Binding-site contacts:
Ligand atom O3 contacts residue GLY143 of chain 1.A at 2.8 Å (h-bond).
Ligand atom CL23 contacts residue ASP187 of chain 1.A at 3.8 Å.
Ligand atom C13 contacts residue GLN189 of chain 1.A at 3.9 Å.
Ligand atom C11 contacts residue GLN189 of chain 1.A at 3.6 Å.
Ligand atom BR24 contacts residue HIS41 of chain 1.A at 3.7 Å.
Ligand atom N19 contacts residue PHE140 of chain 1.A at 3.6 Å (h-bond).
Ligand atom C17 contacts residue LEU141 of chain 1.A at 3.8 Å (hydrophobic).
Ligand atom N16 contacts residue LEU141 of chain 1.A at 3.8 Å.
Ligand atom C17 contacts residue ASN142 of chain 1.A at 3.8 Å.
Ligand atom BR24 contacts residue TYR54 of chain 1.A at 3.5 Å.
Ligand atom CL23 contacts residue ARG188 of chain 1.A at 3.6 Å.
Ligand atom BR24 contacts residue ARG188 of chain 1.A at 3.9 Å.
Ligand atom CL23 contacts residue MET165 of chain 1.A at 3.9 Å.
Ligand atom C14 contacts residue MET49 of chain 1.A at 3.5 Å (hydrophobic).
Ligand atom O3 contacts residue SER144 of chain 1.A at 3.8 Å.
Ligand atom C12 contacts residue HIS41 of chain 1.A at 3.8 Å.
Ligand atom C12 contacts residue GLN189 of chain 1.A at 3.8 Å.
Ligand atom N16 contacts residue ASN142 of chain 1.A at 3.5 Å.
Ligand atom O3 contacts residue LEU141 of chain 1.A at 3.9 Å.
Ligand atom C13 contacts residue HIS41 of chain 1.A at 3.7 Å.
Ligand atom O3 contacts residue ASN142 of chain 1.A at 3.5 Å.
Ligand atom O21 contacts residue HIS172 of chain 1.A at 3.2 Å.
Ligand atom O18 contacts residue ASN142 of chain 1.A at 3.8 Å.
Ligand atom C22 contacts residue HIS163 of chain 1.A at 3.8 Å.
Ligand atom C20 contacts residue HIS163 of chain 1.A at 3.6 Å.
Ligand atom BR24 contacts residue ASP187 of chain 1.A at 3.6 Å.
Ligand atom C8 contacts residue CYS145 of chain 1.A at 3.9 Å (hydrophobic).
Ligand atom O21 contacts residue GLU166 of chain 1.A at 3.5 Å.
Ligand atom C1 contacts residue LEU141 of chain 1.A at 3.8 Å (hydrophobic).
Ligand atom O21 contacts residue HIS163 of chain 1.A at 2.8 Å (h-bond).
Ligand atom C14 contacts residue HIS41 of chain 1.A at 3.8 Å.
Ligand atom C22 contacts residue SER144 of chain 1.A at 3.6 Å.
Ligand atom C2 contacts residue CYS145 of chain 1.A at 3.8 Å (hydrophobic).
Ligand atom O21 contacts residue PHE140 of chain 1.A at 3.3 Å.
Ligand atom O18 contacts residue GLU166 of chain 1.A at 3.9 Å.
Ligand atom N19 contacts residue GLU166 of chain 1.A at 3.0 Å (salt-bridge).
Ligand atom C17 contacts residue GLU166 of chain 1.A at 3.8 Å.
Ligand atom O3 contacts residue CYS145 of chain 1.A at 3.7 Å.
Ligand atom C15 contacts residue HIS41 of chain 1.A at 3.9 Å.
Ligand atom C20 contacts residue GLU166 of chain 1.A at 3.7 Å.

A small-molecule ligand and the protein it binds are described below.
Small molecule (SMILES): O=C(c1cc(=O)[nH]c(=O)[nH]1)N1CCN(c2ccc(Br)c(Cl)c2)CC1

Sequence of chain 1.A:
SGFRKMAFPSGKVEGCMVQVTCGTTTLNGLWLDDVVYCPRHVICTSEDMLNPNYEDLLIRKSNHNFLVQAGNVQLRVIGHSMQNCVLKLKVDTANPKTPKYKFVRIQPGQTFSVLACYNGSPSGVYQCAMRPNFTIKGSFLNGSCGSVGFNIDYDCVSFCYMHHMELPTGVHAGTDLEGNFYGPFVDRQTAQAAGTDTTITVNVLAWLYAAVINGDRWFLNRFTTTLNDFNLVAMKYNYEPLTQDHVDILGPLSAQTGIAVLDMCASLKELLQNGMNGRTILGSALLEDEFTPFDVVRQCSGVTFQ

Sequence of chain 2.A:
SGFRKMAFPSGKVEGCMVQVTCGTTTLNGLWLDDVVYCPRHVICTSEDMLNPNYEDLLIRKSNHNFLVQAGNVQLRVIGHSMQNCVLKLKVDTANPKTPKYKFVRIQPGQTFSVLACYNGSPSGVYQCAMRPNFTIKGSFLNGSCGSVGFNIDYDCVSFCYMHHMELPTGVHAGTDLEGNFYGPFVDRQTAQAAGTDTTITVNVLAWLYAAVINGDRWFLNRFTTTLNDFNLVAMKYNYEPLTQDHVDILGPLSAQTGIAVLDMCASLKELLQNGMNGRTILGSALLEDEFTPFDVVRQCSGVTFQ